The protein below binds the small molecule below.
Small molecule (SMILES): NCCC[C@H](N)C(=O)O

Binding-site contacts:
Ligand atom CD contacts residue GLU892 of chain 1.A at 3.6 Å.
Ligand atom CG contacts residue GLU892 of chain 1.A at 4.0 Å.
Ligand atom C contacts residue THR1042 of chain 1.A at 3.3 Å.
Ligand atom OXT contacts residue TYR1040 of chain 1.A at 4.3 Å.
Ligand atom O contacts residue THR1042 of chain 1.A at 2.6 Å (h-bond).
Ligand atom C contacts residue LEU907 of chain 1.A at 4.1 Å (hydrophobic).
Ligand atom NE contacts residue GLU892 of chain 1.A at 2.4 Å (salt-bridge).
Ligand atom CG contacts residue ASP791 of chain 1.A at 4.5 Å.
Ligand atom OXT contacts residue ASP1041 of chain 1.A at 4.5 Å.
Ligand atom N contacts residue ASP1041 of chain 1.A at 3.5 Å (salt-bridge).
Ligand atom N contacts residue TYR1040 of chain 1.A at 2.7 Å (h-bond).
Ligand atom CG contacts residue GLU783 of chain 1.A at 4.0 Å.
Ligand atom O contacts residue LEU907 of chain 1.A at 4.4 Å.
Ligand atom OXT contacts residue THR1042 of chain 1.A at 2.5 Å (h-bond).
Ligand atom O contacts residue TYR1040 of chain 1.A at 3.8 Å.
Ligand atom O contacts residue ASP1041 of chain 1.A at 3.1 Å.
Ligand atom OXT contacts residue LEU907 of chain 1.A at 3.4 Å.
Ligand atom CB contacts residue LEU907 of chain 1.A at 4.1 Å (hydrophobic).
Ligand atom N contacts residue HIS1039 of chain 1.A at 4.2 Å.
Ligand atom CB contacts residue GLU783 of chain 1.A at 3.7 Å.
Ligand atom NE contacts residue VAL893 of chain 1.A at 3.8 Å.
Ligand atom CA contacts residue TYR1040 of chain 1.A at 3.8 Å (hydrophobic).
Ligand atom C contacts residue ASP1041 of chain 1.A at 3.9 Å.
Ligand atom CD contacts residue GLU783 of chain 1.A at 3.2 Å.
Ligand atom CD contacts residue LEU907 of chain 1.A at 4.0 Å (hydrophobic).
Ligand atom C contacts residue TYR1040 of chain 1.A at 3.8 Å (hydrophobic).
Ligand atom CG contacts residue LEU907 of chain 1.A at 4.4 Å (hydrophobic).
Ligand atom CD contacts residue ASP791 of chain 1.A at 3.1 Å.
Ligand atom NE contacts residue ALA793 of chain 1.A at 3.7 Å.
Ligand atom NE contacts residue ASP791 of chain 1.A at 3.1 Å (salt-bridge).
Ligand atom NE contacts residue SER792 of chain 1.A at 4.0 Å.
Ligand atom O contacts residue THR1043 of chain 1.A at 4.2 Å.
Ligand atom CD contacts residue VAL893 of chain 1.A at 4.0 Å (hydrophobic).
Ligand atom CG contacts residue LEU895 of chain 1.A at 4.1 Å (hydrophobic).
Ligand atom NE contacts residue GLU783 of chain 1.A at 3.1 Å (salt-bridge).

Sequence of chain 1.A:
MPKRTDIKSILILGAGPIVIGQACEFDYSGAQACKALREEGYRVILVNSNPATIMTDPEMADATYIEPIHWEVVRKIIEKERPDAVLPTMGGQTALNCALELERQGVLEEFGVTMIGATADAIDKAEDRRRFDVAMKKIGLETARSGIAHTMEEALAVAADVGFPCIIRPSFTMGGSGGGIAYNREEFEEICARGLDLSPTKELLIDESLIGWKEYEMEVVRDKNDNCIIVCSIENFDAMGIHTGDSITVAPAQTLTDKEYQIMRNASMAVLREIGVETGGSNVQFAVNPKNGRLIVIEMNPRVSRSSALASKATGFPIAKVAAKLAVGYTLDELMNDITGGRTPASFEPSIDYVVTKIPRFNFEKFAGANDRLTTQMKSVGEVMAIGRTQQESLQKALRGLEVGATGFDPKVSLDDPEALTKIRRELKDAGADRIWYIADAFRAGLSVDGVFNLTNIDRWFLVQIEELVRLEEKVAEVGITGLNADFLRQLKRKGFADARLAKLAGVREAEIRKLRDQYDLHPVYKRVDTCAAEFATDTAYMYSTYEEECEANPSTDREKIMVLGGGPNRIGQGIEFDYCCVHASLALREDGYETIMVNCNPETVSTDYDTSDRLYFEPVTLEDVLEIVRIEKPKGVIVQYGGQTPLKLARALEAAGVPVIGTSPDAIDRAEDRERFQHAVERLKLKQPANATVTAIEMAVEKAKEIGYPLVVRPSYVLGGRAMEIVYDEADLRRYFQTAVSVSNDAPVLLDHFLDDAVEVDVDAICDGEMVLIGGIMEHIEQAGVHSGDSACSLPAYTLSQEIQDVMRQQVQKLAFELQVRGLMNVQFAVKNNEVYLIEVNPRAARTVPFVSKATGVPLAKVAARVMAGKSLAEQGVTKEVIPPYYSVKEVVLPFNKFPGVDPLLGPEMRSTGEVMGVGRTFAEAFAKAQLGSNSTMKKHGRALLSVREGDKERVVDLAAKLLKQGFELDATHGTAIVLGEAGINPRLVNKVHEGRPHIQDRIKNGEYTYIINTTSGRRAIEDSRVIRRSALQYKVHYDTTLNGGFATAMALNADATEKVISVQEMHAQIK